The small molecule below binds the protein below.
Small molecule (SMILES): C[C@@H]1N[C@@H]1C(=O)O

Binding-site contacts:
Ligand atom C2 contacts residue ASP17 of chain 1.K at 3.4 Å.
Ligand atom C5 contacts residue LYS33 of chain 1.K at 3.2 Å.
Ligand atom N6 contacts residue SER171 of chain 1.K at 3.8 Å.
Ligand atom N6 contacts residue TYR170 of chain 1.K at 3.1 Å (h-bond).
Ligand atom N6 contacts residue LYS33 of chain 1.K at 4.3 Å.
Ligand atom C2 contacts residue SER131 of chain 1.K at 3.8 Å.
Ligand atom C5 contacts residue TYR170 of chain 1.K at 4.0 Å (hydrophobic).
Ligand atom O contacts residue VAL129 of chain 1.K at 4.3 Å.
Ligand atom C7 contacts residue LYS33 of chain 1.K at 3.5 Å.
Ligand atom N6 contacts residue ASP168 of chain 1.K at 4.4 Å.
Ligand atom C contacts residue LYS33 of chain 1.K at 4.5 Å.
Ligand atom O contacts residue SER131 of chain 1.K at 2.9 Å (h-bond).
Ligand atom O contacts residue GLY132 of chain 1.K at 3.2 Å (h-bond).
Ligand atom C5 contacts residue SER131 of chain 1.K at 4.2 Å.
Ligand atom O contacts residue SER171 of chain 1.K at 3.4 Å (h-bond).
Ligand atom C5 contacts residue ARG19 of chain 1.K at 4.3 Å.
Ligand atom N6 contacts residue SER131 of chain 1.K at 2.9 Å (h-bond).
Ligand atom C contacts residue SER171 of chain 1.K at 3.2 Å.
Ligand atom C contacts residue THR2 of chain 1.K at 1.3 Å.
Ligand atom C2 contacts residue TYR170 of chain 1.K at 3.5 Å (hydrophobic).
Ligand atom C2 contacts residue THR2 of chain 1.K at 2.4 Å.
Ligand atom C contacts residue SER131 of chain 1.K at 3.8 Å.
Ligand atom C5 contacts residue THR2 of chain 1.K at 3.3 Å.
Ligand atom N6 contacts residue THR2 of chain 1.K at 3.7 Å.
Ligand atom O contacts residue ASP168 of chain 1.K at 4.1 Å.
Ligand atom C7 contacts residue THR2 of chain 1.K at 3.8 Å.
Ligand atom C2 contacts residue SER171 of chain 1.K at 3.2 Å.
Ligand atom C2 contacts residue LYS33 of chain 1.K at 3.5 Å.
Ligand atom C contacts residue GLY132 of chain 1.K at 4.3 Å.
Ligand atom C contacts residue THR3 of chain 1.K at 4.4 Å.
Ligand atom O contacts residue GLY130 of chain 1.K at 3.3 Å.
Ligand atom O contacts residue THR2 of chain 1.K at 2.2 Å (h-bond).
Ligand atom C contacts residue GLY130 of chain 1.K at 4.2 Å.
Ligand atom C contacts residue ASP17 of chain 1.K at 3.6 Å.
Ligand atom C5 contacts residue ASP17 of chain 1.K at 4.0 Å.

Sequence of chain 1.K:
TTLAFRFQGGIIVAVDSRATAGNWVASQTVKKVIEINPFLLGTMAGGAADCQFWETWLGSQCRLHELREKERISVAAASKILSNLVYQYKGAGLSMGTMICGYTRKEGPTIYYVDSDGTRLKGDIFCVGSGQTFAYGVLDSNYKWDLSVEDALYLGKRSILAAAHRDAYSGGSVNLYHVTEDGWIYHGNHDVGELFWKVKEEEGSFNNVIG